Sequence of chain 2.E:
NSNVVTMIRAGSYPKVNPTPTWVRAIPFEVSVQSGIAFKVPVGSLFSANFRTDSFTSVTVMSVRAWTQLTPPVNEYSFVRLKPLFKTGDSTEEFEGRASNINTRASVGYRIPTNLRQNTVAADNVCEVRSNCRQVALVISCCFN

The small molecule below binds the protein below.
Small molecule (SMILES): CO[P](=O)(O)O[C@H]1[C@@H](O)[C@H](n2ccc(=O)[nH]c2=O)O[C@@H]1COP(=O)(O)O

Sequence of chain 2.F:
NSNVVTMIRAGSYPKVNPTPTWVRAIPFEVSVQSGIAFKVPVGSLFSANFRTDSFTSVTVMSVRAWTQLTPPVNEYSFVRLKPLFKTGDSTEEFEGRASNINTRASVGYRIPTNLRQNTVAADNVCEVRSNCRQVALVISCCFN

Binding-site contacts:
Ligand atom N1 contacts residue ARG125 of chain 2.E at 4.0 Å.
Ligand atom C6 contacts residue ARG125 of chain 2.E at 3.7 Å.
Ligand atom OP2 contacts residue ILE23 of chain 2.F at 4.1 Å.
Ligand atom OP3 contacts residue ARG125 of chain 2.E at 3.2 Å.
Ligand atom C2 contacts residue ARG125 of chain 2.E at 4.1 Å.
Ligand atom OP1 contacts residue ARG131 of chain 2.E at 3.3 Å (salt-bridge).
Ligand atom C4 contacts residue ASN16 of chain 2.F at 4.2 Å.
Ligand atom N3 contacts residue ASN16 of chain 2.F at 3.1 Å (h-bond).
Ligand atom C3' contacts residue ARG125 of chain 2.E at 3.5 Å.
Ligand atom C5' contacts residue ARG131 of chain 2.E at 3.3 Å.
Ligand atom C5 contacts residue ARG125 of chain 2.E at 3.8 Å.
Ligand atom C5' contacts residue MET76 of chain 2.E at 4.1 Å (hydrophobic).
Ligand atom C5' contacts residue ARG125 of chain 2.E at 4.2 Å.
Ligand atom O4 contacts residue ASN16 of chain 2.F at 4.4 Å.
Ligand atom OP1 contacts residue ILE23 of chain 2.F at 3.3 Å.
Ligand atom O5' contacts residue ARG125 of chain 2.E at 3.4 Å (salt-bridge).
Ligand atom N3 contacts residue SER17 of chain 2.F at 4.3 Å.
Ligand atom O5' contacts residue ARG131 of chain 2.E at 2.6 Å (salt-bridge).
Ligand atom C4 contacts residue SER17 of chain 2.F at 3.9 Å.
Ligand atom O3' contacts residue ARG125 of chain 2.E at 4.1 Å.
Ligand atom O4 contacts residue SER17 of chain 2.F at 3.1 Å.
Ligand atom C2 contacts residue ASN16 of chain 2.F at 3.4 Å.
Ligand atom P contacts residue ARG131 of chain 2.E at 3.4 Å.
Ligand atom OP3 contacts residue ILE23 of chain 2.F at 3.4 Å.
Ligand atom O5' contacts residue MET76 of chain 2.E at 4.5 Å.
Ligand atom C4' contacts residue ARG125 of chain 2.E at 4.4 Å.
Ligand atom OP3 contacts residue SER77 of chain 2.E at 3.8 Å.
Ligand atom O2 contacts residue ASN16 of chain 2.F at 3.0 Å (h-bond).
Ligand atom C1' contacts residue ARG125 of chain 2.E at 4.5 Å.
Ligand atom OP1 contacts residue ARG125 of chain 2.E at 3.1 Å (salt-bridge).
Ligand atom OP2 contacts residue SER77 of chain 2.E at 3.9 Å.
Ligand atom N3 contacts residue ARG125 of chain 2.E at 4.1 Å.
Ligand atom C2' contacts residue ARG125 of chain 2.E at 4.0 Å.
Ligand atom P contacts residue ILE23 of chain 2.F at 3.7 Å.
Ligand atom O2 contacts residue ARG125 of chain 2.E at 4.3 Å.
Ligand atom P contacts residue ARG125 of chain 2.E at 3.9 Å.
Ligand atom C4 contacts residue ARG125 of chain 2.E at 3.9 Å.
Ligand atom C5 contacts residue THR21 of chain 2.F at 4.5 Å.
Ligand atom OP2 contacts residue ARG131 of chain 2.E at 4.0 Å.
Ligand atom O4 contacts residue ARG125 of chain 2.E at 4.1 Å.